Sequence of chain 1.A:
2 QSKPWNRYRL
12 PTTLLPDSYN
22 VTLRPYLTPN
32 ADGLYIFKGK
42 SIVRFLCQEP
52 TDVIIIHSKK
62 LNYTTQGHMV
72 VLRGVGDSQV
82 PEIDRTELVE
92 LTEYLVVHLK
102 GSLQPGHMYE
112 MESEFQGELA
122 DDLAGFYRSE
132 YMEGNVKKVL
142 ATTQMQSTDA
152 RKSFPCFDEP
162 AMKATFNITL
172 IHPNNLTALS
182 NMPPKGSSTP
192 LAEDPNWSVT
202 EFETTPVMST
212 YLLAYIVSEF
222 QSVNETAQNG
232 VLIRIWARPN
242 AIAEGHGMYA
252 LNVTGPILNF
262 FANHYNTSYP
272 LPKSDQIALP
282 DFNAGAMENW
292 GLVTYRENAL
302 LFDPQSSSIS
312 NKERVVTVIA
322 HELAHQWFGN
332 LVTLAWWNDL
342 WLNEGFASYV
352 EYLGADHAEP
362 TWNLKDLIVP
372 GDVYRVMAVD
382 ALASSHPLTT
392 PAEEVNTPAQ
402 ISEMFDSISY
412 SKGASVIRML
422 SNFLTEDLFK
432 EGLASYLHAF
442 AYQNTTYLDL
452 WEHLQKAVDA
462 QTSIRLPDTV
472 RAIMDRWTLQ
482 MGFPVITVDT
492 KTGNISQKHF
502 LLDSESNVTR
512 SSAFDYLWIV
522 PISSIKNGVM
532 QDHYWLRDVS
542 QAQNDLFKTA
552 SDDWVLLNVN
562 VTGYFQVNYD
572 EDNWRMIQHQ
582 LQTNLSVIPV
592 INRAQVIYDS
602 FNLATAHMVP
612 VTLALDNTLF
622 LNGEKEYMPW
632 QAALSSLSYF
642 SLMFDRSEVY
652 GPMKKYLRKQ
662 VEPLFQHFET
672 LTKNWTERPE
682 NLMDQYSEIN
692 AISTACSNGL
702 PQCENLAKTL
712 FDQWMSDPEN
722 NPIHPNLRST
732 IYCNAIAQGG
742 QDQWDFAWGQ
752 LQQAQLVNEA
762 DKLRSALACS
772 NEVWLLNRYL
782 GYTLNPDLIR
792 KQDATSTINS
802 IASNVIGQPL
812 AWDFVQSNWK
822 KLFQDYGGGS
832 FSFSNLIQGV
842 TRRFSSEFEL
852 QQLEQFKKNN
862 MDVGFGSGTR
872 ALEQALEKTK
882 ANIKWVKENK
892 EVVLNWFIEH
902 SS

Binding-site contacts:
Ligand atom CA contacts residue TYR411 of chain 1.A at 4.4 Å (hydrophobic).
Ligand atom N contacts residue GLU289 of chain 1.A at 2.9 Å (salt-bridge).
Ligand atom CB contacts residue GLU289 of chain 1.A at 4.4 Å.
Ligand atom C contacts residue ALA287 of chain 1.A at 3.3 Å (hydrophobic).
Ligand atom O contacts residue HIS322 of chain 1.A at 4.4 Å.
Ligand atom N contacts residue GLN147 of chain 1.A at 3.0 Å (h-bond).
Ligand atom O contacts residue ALA287 of chain 1.A at 4.5 Å.
Ligand atom CA contacts residue ALA287 of chain 1.A at 3.1 Å (hydrophobic).
Ligand atom N contacts residue MET288 of chain 1.A at 3.5 Å (h-bond).
Ligand atom CB contacts residue MET288 of chain 1.A at 3.2 Å (hydrophobic).
Ligand atom N contacts residue ZN1 of chain 1.N at 4.3 Å.
Ligand atom CB contacts residue GLN145 of chain 1.A at 4.2 Å.
Ligand atom O contacts residue GLU345 of chain 1.A at 3.1 Å (salt-bridge).
Ligand atom N contacts residue ALA287 of chain 1.A at 4.5 Å.
Ligand atom CB contacts residue GLN147 of chain 1.A at 4.1 Å.
Ligand atom N contacts residue TYR411 of chain 1.A at 4.2 Å.
Ligand atom OXT contacts residue TYR411 of chain 1.A at 4.0 Å.
Ligand atom OXT contacts residue ALA287 of chain 1.A at 2.9 Å (h-bond).
Ligand atom CA contacts residue MET288 of chain 1.A at 3.6 Å (hydrophobic).
Ligand atom C contacts residue GLU289 of chain 1.A at 4.3 Å.
Ligand atom C contacts residue TYR411 of chain 1.A at 3.4 Å (hydrophobic).
Ligand atom C contacts residue GLU345 of chain 1.A at 4.0 Å.
Ligand atom C contacts residue ZN1 of chain 1.N at 4.1 Å.
Ligand atom O contacts residue TYR411 of chain 1.A at 2.5 Å (h-bond).
Ligand atom O contacts residue ZN1 of chain 1.N at 3.2 Å.
Ligand atom N contacts residue GLU345 of chain 1.A at 3.0 Å (salt-bridge).
Ligand atom CA contacts residue GLU289 of chain 1.A at 3.3 Å.
Ligand atom O contacts residue GLU289 of chain 1.A at 4.5 Å.
Ligand atom CB contacts residue ALA287 of chain 1.A at 3.1 Å (hydrophobic).
Ligand atom CA contacts residue GLN147 of chain 1.A at 4.1 Å.
Ligand atom OXT contacts residue ALA285 of chain 1.A at 3.9 Å.
Ligand atom N contacts residue PHE406 of chain 1.A at 4.3 Å.
Ligand atom CA contacts residue GLU345 of chain 1.A at 4.0 Å.

A protein and the small-molecule ligand that binds it are described below.
Small molecule (SMILES): C[C@H](N)C(=O)O